Sequence of chain 1.A:
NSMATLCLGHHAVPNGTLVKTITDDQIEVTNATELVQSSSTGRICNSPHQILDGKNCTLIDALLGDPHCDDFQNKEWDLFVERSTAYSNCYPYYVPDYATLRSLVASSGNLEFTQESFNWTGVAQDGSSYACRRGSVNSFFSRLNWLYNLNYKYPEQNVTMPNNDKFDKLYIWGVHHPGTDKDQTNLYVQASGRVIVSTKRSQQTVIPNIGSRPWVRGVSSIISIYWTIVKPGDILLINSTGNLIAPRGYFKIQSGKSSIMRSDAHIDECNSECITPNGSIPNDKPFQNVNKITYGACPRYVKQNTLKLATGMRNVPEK

Binding-site contacts:
Ligand atom O5 contacts residue TYR94 of chain 1.A at 4.5 Å.
Ligand atom C4 contacts residue ASN63 of chain 1.A at 4.3 Å.
Ligand atom C8 contacts residue ASN63 of chain 1.A at 3.7 Å.
Ligand atom C2 contacts residue ASN63 of chain 1.A at 2.5 Å.
Ligand atom N2 contacts residue ASN63 of chain 1.A at 2.8 Å (h-bond).
Ligand atom C5 contacts residue ASN63 of chain 1.A at 3.7 Å.
Ligand atom O7 contacts residue ASN63 of chain 1.A at 4.3 Å.
Ligand atom C1 contacts residue ASN63 of chain 1.A at 1.4 Å.
Ligand atom C7 contacts residue ASN63 of chain 1.A at 3.4 Å.
Ligand atom O5 contacts residue ASN63 of chain 1.A at 2.4 Å (h-bond).
Ligand atom O6 contacts residue THR92 of chain 1.A at 4.0 Å.
Ligand atom C3 contacts residue ASN63 of chain 1.A at 3.8 Å.

A small-molecule ligand and the protein it binds are described below.
Small molecule (SMILES): CC(=O)N[C@H]1[C@H](O[C@H]2[C@H](O)[C@@H](NC(C)=O)CO[C@@H]2CO)O[C@H](CO)[C@@H](O[C@@H]2O[C@H](CO)[C@@H](O)[C@H](O)[C@@H]2O)[C@@H]1O